Sequence of chain 1.B:
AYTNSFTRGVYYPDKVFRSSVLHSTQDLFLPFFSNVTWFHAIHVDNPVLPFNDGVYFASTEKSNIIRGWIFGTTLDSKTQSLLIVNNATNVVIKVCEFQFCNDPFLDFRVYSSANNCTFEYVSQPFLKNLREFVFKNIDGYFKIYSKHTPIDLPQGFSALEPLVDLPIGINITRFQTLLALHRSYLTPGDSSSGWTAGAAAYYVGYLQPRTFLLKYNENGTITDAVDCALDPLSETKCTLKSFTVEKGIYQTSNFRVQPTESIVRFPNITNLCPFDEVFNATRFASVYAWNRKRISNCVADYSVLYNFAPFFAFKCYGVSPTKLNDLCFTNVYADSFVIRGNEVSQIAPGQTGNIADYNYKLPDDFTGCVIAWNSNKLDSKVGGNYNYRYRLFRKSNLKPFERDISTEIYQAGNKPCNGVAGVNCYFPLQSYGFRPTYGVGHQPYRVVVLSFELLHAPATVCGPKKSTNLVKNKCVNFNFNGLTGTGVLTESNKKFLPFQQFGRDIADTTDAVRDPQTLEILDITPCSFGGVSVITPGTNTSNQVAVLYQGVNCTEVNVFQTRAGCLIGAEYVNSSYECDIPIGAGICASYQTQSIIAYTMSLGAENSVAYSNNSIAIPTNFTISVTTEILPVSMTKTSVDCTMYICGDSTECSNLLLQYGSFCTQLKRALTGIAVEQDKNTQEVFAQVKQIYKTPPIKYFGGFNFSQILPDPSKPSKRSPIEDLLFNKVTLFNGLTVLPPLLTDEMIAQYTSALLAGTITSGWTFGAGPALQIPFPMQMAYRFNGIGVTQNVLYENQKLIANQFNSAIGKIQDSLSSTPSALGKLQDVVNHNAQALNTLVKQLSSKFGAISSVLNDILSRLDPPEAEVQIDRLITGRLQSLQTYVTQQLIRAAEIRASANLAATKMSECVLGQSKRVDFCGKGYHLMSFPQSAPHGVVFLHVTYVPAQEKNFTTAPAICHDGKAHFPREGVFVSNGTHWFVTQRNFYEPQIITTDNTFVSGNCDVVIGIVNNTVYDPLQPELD

This small molecule binds to this protein.
Small molecule (SMILES): CC(=O)N[C@@H]1[C@@H](O)[C@H](O)[C@@H](CO)O[C@H]1O

Binding-site contacts:
Ligand atom C1 contacts residue ASN616 of chain 1.B at 3.0 Å.
Ligand atom C8 contacts residue GLN644 of chain 1.B at 3.9 Å.
Ligand atom C7 contacts residue ASN616 of chain 1.B at 3.2 Å.
Ligand atom O7 contacts residue ASN616 of chain 1.B at 3.8 Å.
Ligand atom O5 contacts residue ASN616 of chain 1.B at 4.2 Å.
Ligand atom N2 contacts residue GLN644 of chain 1.B at 4.5 Å.
Ligand atom N2 contacts residue ASN616 of chain 1.B at 2.8 Å (h-bond).
Ligand atom C2 contacts residue ASN616 of chain 1.B at 3.3 Å.
Ligand atom C8 contacts residue ASN616 of chain 1.B at 3.6 Å.